Sequence of chain 3.D:
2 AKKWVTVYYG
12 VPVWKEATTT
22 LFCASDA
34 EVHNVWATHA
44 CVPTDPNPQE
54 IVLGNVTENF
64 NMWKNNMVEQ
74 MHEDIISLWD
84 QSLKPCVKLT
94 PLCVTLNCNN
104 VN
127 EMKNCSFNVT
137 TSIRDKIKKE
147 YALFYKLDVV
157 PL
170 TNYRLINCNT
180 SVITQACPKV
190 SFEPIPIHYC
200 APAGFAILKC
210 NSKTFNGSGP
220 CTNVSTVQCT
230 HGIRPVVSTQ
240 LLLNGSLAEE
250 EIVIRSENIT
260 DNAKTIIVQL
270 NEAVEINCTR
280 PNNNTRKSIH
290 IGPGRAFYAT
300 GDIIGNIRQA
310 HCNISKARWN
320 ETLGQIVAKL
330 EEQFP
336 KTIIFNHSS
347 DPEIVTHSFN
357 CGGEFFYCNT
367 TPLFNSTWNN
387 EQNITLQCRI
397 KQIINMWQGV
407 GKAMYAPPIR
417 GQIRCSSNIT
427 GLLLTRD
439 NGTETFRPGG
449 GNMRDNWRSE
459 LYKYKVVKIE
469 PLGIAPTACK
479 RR

The protein below binds the small molecule below.
Small molecule (SMILES): CC(=O)N[C@@H]1[C@@H](O)[C@H](O)[C@@H](CO)O[C@H]1O

Binding-site contacts:
Ligand atom C6 contacts residue ASN424 of chain 3.D at 3.5 Å.
Ligand atom O5 contacts residue GLU274 of chain 3.D at 4.4 Å.
Ligand atom C1 contacts residue GLU274 of chain 3.D at 4.4 Å.
Ligand atom N2 contacts residue ASN243 of chain 3.D at 4.5 Å.
Ligand atom O5 contacts residue ASN424 of chain 3.D at 2.4 Å (h-bond).
Ligand atom O7 contacts residue ARG233 of chain 3.D at 3.2 Å (salt-bridge).
Ligand atom C8 contacts residue ARG233 of chain 3.D at 4.0 Å.
Ligand atom C5 contacts residue ASN424 of chain 3.D at 3.5 Å.
Ligand atom C7 contacts residue ASN424 of chain 3.D at 3.6 Å.
Ligand atom C7 contacts residue ASN243 of chain 3.D at 3.8 Å.
Ligand atom C1 contacts residue ASN424 of chain 3.D at 1.4 Å.
Ligand atom O7 contacts residue ASN243 of chain 3.D at 3.1 Å (h-bond).
Ligand atom N2 contacts residue ASN424 of chain 3.D at 3.0 Å (h-bond).
Ligand atom C7 contacts residue ARG233 of chain 3.D at 4.0 Å.
Ligand atom C3 contacts residue ASN424 of chain 3.D at 3.7 Å.
Ligand atom O6 contacts residue ALA272 of chain 3.D at 4.0 Å.
Ligand atom O6 contacts residue ASN424 of chain 3.D at 4.1 Å.
Ligand atom C4 contacts residue ASN424 of chain 3.D at 4.2 Å.
Ligand atom O7 contacts residue ASN424 of chain 3.D at 4.4 Å.
Ligand atom O6 contacts residue LEU246 of chain 3.D at 4.0 Å.
Ligand atom C8 contacts residue ASN424 of chain 3.D at 3.8 Å.
Ligand atom C2 contacts residue ASN424 of chain 3.D at 2.4 Å.